Binding-site contacts:
Ligand atom O7 contacts residue ASN271 of chain 1.C at 3.4 Å (h-bond).
Ligand atom O5 contacts residue ILE292 of chain 1.C at 3.3 Å.
Ligand atom C8 contacts residue GLY409 of chain 1.C at 4.3 Å.
Ligand atom O5 contacts residue ASN271 of chain 1.C at 2.5 Å (h-bond).
Ligand atom C7 contacts residue ASN271 of chain 1.C at 3.3 Å.
Ligand atom C2 contacts residue ASN271 of chain 1.C at 2.4 Å.
Ligand atom C4 contacts residue ASN271 of chain 1.C at 4.2 Å.
Ligand atom N2 contacts residue GLY409 of chain 1.C at 4.5 Å.
Ligand atom N2 contacts residue ASN271 of chain 1.C at 2.8 Å (h-bond).
Ligand atom C5 contacts residue ASN271 of chain 1.C at 3.7 Å.
Ligand atom C8 contacts residue VAL410 of chain 1.C at 3.5 Å (hydrophobic).
Ligand atom C8 contacts residue ASN271 of chain 1.C at 4.4 Å.
Ligand atom C7 contacts residue VAL410 of chain 1.C at 4.2 Å (hydrophobic).
Ligand atom O5 contacts residue PHE62 of chain 1.J at 4.4 Å.
Ligand atom C1 contacts residue ASN271 of chain 1.C at 1.4 Å.
Ligand atom C5 contacts residue ILE292 of chain 1.C at 4.0 Å (hydrophobic).
Ligand atom C6 contacts residue PHE62 of chain 1.J at 3.9 Å (hydrophobic).
Ligand atom C6 contacts residue ILE292 of chain 1.C at 4.3 Å (hydrophobic).
Ligand atom C3 contacts residue ASN271 of chain 1.C at 3.7 Å.
Ligand atom C1 contacts residue ILE292 of chain 1.C at 3.7 Å (hydrophobic).

Sequence of chain 1.J:
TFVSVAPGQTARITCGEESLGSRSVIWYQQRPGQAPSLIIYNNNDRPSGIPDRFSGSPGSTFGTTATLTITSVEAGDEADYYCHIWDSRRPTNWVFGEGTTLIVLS

Sequence of chain 1.C:
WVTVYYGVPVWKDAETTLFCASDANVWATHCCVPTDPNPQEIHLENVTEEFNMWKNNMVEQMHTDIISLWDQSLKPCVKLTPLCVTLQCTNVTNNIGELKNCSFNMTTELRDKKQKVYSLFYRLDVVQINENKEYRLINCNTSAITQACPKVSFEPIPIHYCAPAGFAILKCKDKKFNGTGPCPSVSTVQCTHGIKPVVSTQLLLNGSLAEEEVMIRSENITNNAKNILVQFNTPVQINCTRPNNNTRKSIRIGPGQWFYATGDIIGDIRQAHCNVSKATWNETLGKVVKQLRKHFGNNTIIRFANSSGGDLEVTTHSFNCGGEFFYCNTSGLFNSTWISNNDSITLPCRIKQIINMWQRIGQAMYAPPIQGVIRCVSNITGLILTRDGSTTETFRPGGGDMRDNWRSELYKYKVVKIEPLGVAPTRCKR

This protein binds this small molecule.
Small molecule (SMILES): CC(=O)N[C@@H]1[C@@H](O)[C@H](O)[C@@H](CO)O[C@H]1O